Sequence of chain 1.D:
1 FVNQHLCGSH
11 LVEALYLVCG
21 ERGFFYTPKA

The protein below binds the small molecule below.
Small molecule (SMILES): Cc1cccc(O)c1

Binding-site contacts:
Ligand atom C1 contacts residue ILE10 of chain 1.C at 4.5 Å (hydrophobic).
Ligand atom C1 contacts residue CYS11 of chain 1.C at 4.1 Å (hydrophobic).
Ligand atom C3 contacts residue HIS10 of chain 1.D at 4.4 Å.
Ligand atom C4 contacts residue HIS10 of chain 1.D at 4.4 Å.
Ligand atom C2 contacts residue CYS6 of chain 1.C at 3.9 Å (hydrophobic).
Ligand atom C3 contacts residue HIS5 of chain 1.F at 3.8 Å.
Ligand atom C6 contacts residue LEU16 of chain 1.C at 3.6 Å (hydrophobic).
Ligand atom C2 contacts residue HIS5 of chain 1.F at 4.3 Å.
Ligand atom C6 contacts residue CYS11 of chain 1.C at 3.6 Å (hydrophobic).
Ligand atom O1 contacts residue LEU11 of chain 1.D at 3.8 Å.
Ligand atom C4 contacts residue ALA14 of chain 1.D at 3.6 Å (hydrophobic).
Ligand atom O1 contacts residue CYS6 of chain 1.C at 2.5 Å (h-bond).
Ligand atom O1 contacts residue CYS11 of chain 1.C at 3.2 Å (h-bond).
Ligand atom C5 contacts residue LEU11 of chain 1.D at 4.5 Å (hydrophobic).
Ligand atom C4 contacts residue LEU16 of chain 1.C at 4.3 Å (hydrophobic).
Ligand atom C5 contacts residue ALA14 of chain 1.D at 4.0 Å (hydrophobic).
Ligand atom O1 contacts residue SER9 of chain 1.C at 3.8 Å.
Ligand atom C3 contacts residue UNK1 of chain 1.K at 4.1 Å.
Ligand atom C4 contacts residue LEU11 of chain 1.D at 4.3 Å (hydrophobic).
Ligand atom C3 contacts residue LEU11 of chain 1.D at 3.7 Å (hydrophobic).
Ligand atom C6 contacts residue LEU11 of chain 1.D at 4.0 Å (hydrophobic).
Ligand atom C2 contacts residue LEU11 of chain 1.D at 3.2 Å (hydrophobic).
Ligand atom C5 contacts residue LEU16 of chain 1.C at 3.3 Å (hydrophobic).
Ligand atom O1 contacts residue ILE10 of chain 1.C at 3.7 Å.
Ligand atom C4 contacts residue HIS5 of chain 1.F at 3.7 Å.
Ligand atom C4 contacts residue UNK1 of chain 1.K at 3.8 Å.
Ligand atom C5 contacts residue CYS11 of chain 1.C at 4.3 Å (hydrophobic).
Ligand atom C1 contacts residue CYS6 of chain 1.C at 3.5 Å (hydrophobic).
Ligand atom C1 contacts residue LEU11 of chain 1.D at 3.4 Å (hydrophobic).
Ligand atom C5 contacts residue HIS5 of chain 1.F at 4.3 Å.

Sequence of chain 1.F:
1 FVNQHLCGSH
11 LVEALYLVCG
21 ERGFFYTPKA

Sequence of chain 1.C:
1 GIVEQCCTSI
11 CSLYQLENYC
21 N